This small molecule binds to this protein.
Small molecule (SMILES): CC(=O)N[C@@H]1[C@@H](O)[C@H](O)[C@@H](CO)O[C@@H]1O

Sequence of chain 1.B:
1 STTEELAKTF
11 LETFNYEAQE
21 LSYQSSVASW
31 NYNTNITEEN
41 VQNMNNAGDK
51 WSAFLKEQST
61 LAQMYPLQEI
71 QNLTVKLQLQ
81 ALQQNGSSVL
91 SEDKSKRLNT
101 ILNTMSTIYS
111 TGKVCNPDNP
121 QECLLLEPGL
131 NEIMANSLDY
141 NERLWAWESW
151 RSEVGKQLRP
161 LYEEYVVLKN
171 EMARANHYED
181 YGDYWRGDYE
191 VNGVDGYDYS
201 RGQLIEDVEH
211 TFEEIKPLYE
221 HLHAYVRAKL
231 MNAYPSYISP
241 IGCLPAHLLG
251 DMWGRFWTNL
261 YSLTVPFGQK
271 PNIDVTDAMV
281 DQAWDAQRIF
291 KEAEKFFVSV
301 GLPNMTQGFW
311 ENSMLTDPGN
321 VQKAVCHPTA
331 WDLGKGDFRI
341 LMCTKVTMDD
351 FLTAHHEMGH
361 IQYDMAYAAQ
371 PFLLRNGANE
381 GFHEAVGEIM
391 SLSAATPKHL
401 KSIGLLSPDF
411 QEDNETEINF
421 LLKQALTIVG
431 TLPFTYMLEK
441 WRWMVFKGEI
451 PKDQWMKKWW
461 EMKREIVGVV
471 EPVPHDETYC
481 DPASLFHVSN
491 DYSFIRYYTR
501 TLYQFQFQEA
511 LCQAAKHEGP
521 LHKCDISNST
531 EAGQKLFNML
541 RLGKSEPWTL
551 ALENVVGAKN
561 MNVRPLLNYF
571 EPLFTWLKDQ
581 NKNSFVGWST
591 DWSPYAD

Binding-site contacts:
Ligand atom O6 contacts residue LYS8 of chain 1.B at 3.2 Å.
Ligand atom C3 contacts residue NDG1 of chain 1.I at 3.6 Å.
Ligand atom O6 contacts residue ASN72 of chain 1.B at 2.5 Å (h-bond).
Ligand atom C5 contacts residue NDG1 of chain 1.I at 4.4 Å.
Ligand atom O5 contacts residue LYS8 of chain 1.B at 4.2 Å.
Ligand atom O6 contacts residue NDG1 of chain 1.I at 3.8 Å.
Ligand atom C4 contacts residue NDG1 of chain 1.I at 3.4 Å.
Ligand atom C1 contacts residue ASN72 of chain 1.B at 3.3 Å.
Ligand atom O6 contacts residue VAL75 of chain 1.B at 3.6 Å.
Ligand atom C5 contacts residue ASN72 of chain 1.B at 3.4 Å.
Ligand atom C6 contacts residue LYS8 of chain 1.B at 4.3 Å.
Ligand atom C5 contacts residue THR74 of chain 1.B at 4.4 Å.
Ligand atom O4 contacts residue NDG1 of chain 1.I at 3.2 Å.
Ligand atom O3 contacts residue NDG1 of chain 1.I at 2.6 Å (h-bond).
Ligand atom O1 contacts residue ASN72 of chain 1.B at 2.6 Å (h-bond).
Ligand atom O5 contacts residue ASN72 of chain 1.B at 3.0 Å (h-bond).
Ligand atom C6 contacts residue ASN72 of chain 1.B at 3.3 Å.
Ligand atom C6 contacts residue NDG1 of chain 1.I at 3.3 Å.